Sequence of chain 1.B:
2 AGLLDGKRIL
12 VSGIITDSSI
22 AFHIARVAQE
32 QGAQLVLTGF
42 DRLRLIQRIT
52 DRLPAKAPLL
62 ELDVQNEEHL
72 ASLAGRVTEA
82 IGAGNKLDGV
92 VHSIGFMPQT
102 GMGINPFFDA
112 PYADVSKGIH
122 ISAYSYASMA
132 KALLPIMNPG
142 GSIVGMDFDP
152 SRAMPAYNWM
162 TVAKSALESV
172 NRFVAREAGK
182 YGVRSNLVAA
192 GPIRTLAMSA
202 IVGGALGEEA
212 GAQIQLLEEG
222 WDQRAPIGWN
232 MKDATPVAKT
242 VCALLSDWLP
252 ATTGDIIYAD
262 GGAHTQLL

Binding-site contacts:
Ligand atom C19 contacts residue NAD1 of chain 1.F at 3.6 Å.
Ligand atom C01 contacts residue PRO99 of chain 1.B at 4.3 Å (hydrophobic).
Ligand atom C14 contacts residue NAD1 of chain 1.F at 4.1 Å.
Ligand atom C24 contacts residue NAD1 of chain 1.F at 4.0 Å.
Ligand atom N12 contacts residue MET161 of chain 1.B at 3.1 Å.
Ligand atom N11 contacts residue PHE97 of chain 1.B at 3.2 Å.
Ligand atom C05 contacts residue MET103 of chain 1.B at 3.8 Å (hydrophobic).
Ligand atom N17 contacts residue NAD1 of chain 1.F at 3.8 Å.
Ligand atom C26 contacts residue NAD1 of chain 1.F at 4.2 Å.
Ligand atom N08 contacts residue MET98 of chain 1.B at 2.8 Å (h-bond).
Ligand atom C27 contacts residue ILE202 of chain 1.B at 4.0 Å (hydrophobic).
Ligand atom C10 contacts residue MET103 of chain 1.B at 3.7 Å (hydrophobic).
Ligand atom C20 contacts residue PHE149 of chain 1.B at 3.4 Å (hydrophobic).
Ligand atom S31 contacts residue MET103 of chain 1.B at 4.0 Å.
Ligand atom C01 contacts residue MET98 of chain 1.B at 3.4 Å (hydrophobic).
Ligand atom N11 contacts residue MET103 of chain 1.B at 4.2 Å.
Ligand atom N12 contacts residue MET98 of chain 1.B at 3.8 Å.
Ligand atom N11 contacts residue GLY96 of chain 1.B at 4.3 Å.
Ligand atom N18 contacts residue MET161 of chain 1.B at 4.1 Å.
Ligand atom C20 contacts residue LYS165 of chain 1.B at 4.0 Å.
Ligand atom S31 contacts residue ILE202 of chain 1.B at 4.2 Å.
Ligand atom C20 contacts residue NAD1 of chain 1.F at 3.6 Å.
Ligand atom C05 contacts residue LEU207 of chain 1.B at 4.2 Å (hydrophobic).
Ligand atom C19 contacts residue MET161 of chain 1.B at 4.2 Å (hydrophobic).
Ligand atom C24 contacts residue TYR158 of chain 1.B at 3.7 Å (hydrophobic).
Ligand atom N11 contacts residue MET161 of chain 1.B at 3.5 Å.
Ligand atom C13 contacts residue MET161 of chain 1.B at 3.9 Å (hydrophobic).
Ligand atom C27 contacts residue MET199 of chain 1.B at 3.6 Å (hydrophobic).
Ligand atom C05 contacts residue MET98 of chain 1.B at 3.7 Å (hydrophobic).
Ligand atom N11 contacts residue MET98 of chain 1.B at 2.9 Å (h-bond).
Ligand atom N18 contacts residue NAD1 of chain 1.F at 2.8 Å (h-bond).
Ligand atom N12 contacts residue GLY96 of chain 1.B at 3.6 Å.
Ligand atom C10 contacts residue MET98 of chain 1.B at 3.7 Å (hydrophobic).
Ligand atom C19 contacts residue TYR158 of chain 1.B at 4.4 Å (hydrophobic).
Ligand atom N12 contacts residue PHE97 of chain 1.B at 3.5 Å.
Ligand atom C01 contacts residue LEU207 of chain 1.B at 3.9 Å (hydrophobic).
Ligand atom C27 contacts residue NAD1 of chain 1.F at 4.4 Å.
Ligand atom C01 contacts residue GLN100 of chain 1.B at 3.8 Å.
Ligand atom N08 contacts residue MET103 of chain 1.B at 3.8 Å.
Ligand atom C20 contacts residue MET161 of chain 1.B at 4.0 Å (hydrophobic).

This protein binds this small molecule.
Small molecule (SMILES): CCNc1nnc(Cn2nc(C)cc2C)s1